Sequence of chain 6.A:
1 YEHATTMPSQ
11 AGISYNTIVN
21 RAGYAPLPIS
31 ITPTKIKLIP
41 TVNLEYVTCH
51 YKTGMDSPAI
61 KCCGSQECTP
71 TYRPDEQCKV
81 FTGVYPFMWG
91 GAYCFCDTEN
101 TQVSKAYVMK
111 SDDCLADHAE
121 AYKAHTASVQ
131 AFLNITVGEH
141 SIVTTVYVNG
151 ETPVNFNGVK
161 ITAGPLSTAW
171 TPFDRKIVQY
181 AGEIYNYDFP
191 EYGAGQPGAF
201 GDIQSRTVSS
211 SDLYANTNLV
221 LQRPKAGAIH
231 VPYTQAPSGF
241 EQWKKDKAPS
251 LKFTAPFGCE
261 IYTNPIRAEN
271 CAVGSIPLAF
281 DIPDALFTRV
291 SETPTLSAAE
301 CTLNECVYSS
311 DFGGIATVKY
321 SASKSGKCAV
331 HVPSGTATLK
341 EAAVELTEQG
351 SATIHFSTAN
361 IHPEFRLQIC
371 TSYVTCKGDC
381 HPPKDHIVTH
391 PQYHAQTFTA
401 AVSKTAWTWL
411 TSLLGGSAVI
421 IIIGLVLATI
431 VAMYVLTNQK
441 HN

Binding-site contacts:
Ligand atom O6 contacts residue SER284 of chain 33.B at 2.4 Å (h-bond).
Ligand atom O7 contacts residue GLU305 of chain 6.A at 2.4 Å (salt-bridge).
Ligand atom O6 contacts residue ASN318 of chain 33.B at 2.9 Å (h-bond).
Ligand atom C5 contacts residue SER284 of chain 33.B at 4.5 Å.
Ligand atom C8 contacts residue GLU305 of chain 6.A at 4.5 Å.
Ligand atom N2 contacts residue GLU305 of chain 6.A at 4.4 Å.
Ligand atom O5 contacts residue SER284 of chain 33.B at 4.2 Å.
Ligand atom C6 contacts residue SER284 of chain 33.B at 3.4 Å.
Ligand atom C7 contacts residue GLU305 of chain 6.A at 3.6 Å.
Ligand atom C6 contacts residue ASN318 of chain 33.B at 3.2 Å.

This protein binds this small molecule.
Small molecule (SMILES): CC(=O)N[C@@H]1[C@@H](O)[C@H](O)[C@@H](CO)O[C@H]1O

Sequence of chain 33.B:
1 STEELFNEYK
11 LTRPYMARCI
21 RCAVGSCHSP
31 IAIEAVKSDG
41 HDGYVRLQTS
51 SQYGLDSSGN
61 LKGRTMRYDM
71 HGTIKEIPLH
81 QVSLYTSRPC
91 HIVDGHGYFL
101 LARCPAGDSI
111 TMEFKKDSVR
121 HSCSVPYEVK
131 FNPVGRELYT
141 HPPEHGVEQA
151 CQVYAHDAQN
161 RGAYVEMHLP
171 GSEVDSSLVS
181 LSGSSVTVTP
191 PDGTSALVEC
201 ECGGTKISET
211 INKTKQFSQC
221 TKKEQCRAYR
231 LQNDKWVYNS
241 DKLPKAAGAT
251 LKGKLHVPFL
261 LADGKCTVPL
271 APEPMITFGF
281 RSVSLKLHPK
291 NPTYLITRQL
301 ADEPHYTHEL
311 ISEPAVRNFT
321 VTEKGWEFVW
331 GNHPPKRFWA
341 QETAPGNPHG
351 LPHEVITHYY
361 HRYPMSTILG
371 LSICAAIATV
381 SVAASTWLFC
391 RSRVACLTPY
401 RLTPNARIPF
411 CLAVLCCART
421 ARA